A protein and the small-molecule ligand that binds it are described below.
Small molecule (SMILES): Nc1cc(-c2ccc3ccn(Cc4ccc(CN5CCCCC5)cc4)c3c2)n[nH]1

Binding-site contacts:
Ligand atom C13 contacts residue TYR113 of chain 1.A at 3.4 Å (hydrophobic).
Ligand atom C13 contacts residue ASN141 of chain 1.A at 3.8 Å.
Ligand atom C11 contacts residue THR86 of chain 1.A at 3.6 Å.
Ligand atom C28 contacts residue ARG156 of chain 1.B at 3.8 Å.
Ligand atom C29 contacts residue PRO87 of chain 1.A at 3.5 Å (hydrophobic).
Ligand atom C07 contacts residue LEU140 of chain 1.A at 3.7 Å (hydrophobic).
Ligand atom C10 contacts residue PRO85 of chain 1.A at 3.2 Å (hydrophobic).
Ligand atom C27 contacts residue GLU114 of chain 1.A at 3.8 Å.
Ligand atom C02 contacts residue TYR138 of chain 1.A at 3.7 Å (hydrophobic).
Ligand atom C10 contacts residue GLY143 of chain 1.A at 3.4 Å.
Ligand atom N01 contacts residue ILE135 of chain 1.A at 3.1 Å (h-bond).
Ligand atom N03 contacts residue TYR138 of chain 1.A at 2.7 Å (h-bond).
Ligand atom C08 contacts residue GLY142 of chain 1.A at 3.6 Å.
Ligand atom C12 contacts residue GLY111 of chain 1.A at 3.3 Å.
Ligand atom C13 contacts residue ARG112 of chain 1.A at 3.6 Å.
Ligand atom C12 contacts residue GLY142 of chain 1.A at 3.7 Å.
Ligand atom C15 contacts residue TYR113 of chain 1.A at 3.6 Å (hydrophobic).
Ligand atom N01 contacts residue SER134 of chain 1.A at 3.0 Å (h-bond).
Ligand atom C15 contacts residue ASN141 of chain 1.A at 3.5 Å.
Ligand atom N14 contacts residue GLY142 of chain 1.A at 3.7 Å.
Ligand atom C22 contacts residue GLU182 of chain 1.B at 3.5 Å.
Ligand atom C09 contacts residue GLY143 of chain 1.A at 3.7 Å.
Ligand atom C29 contacts residue THR86 of chain 1.A at 3.5 Å.
Ligand atom C12 contacts residue ARG112 of chain 1.A at 3.6 Å.
Ligand atom N21 contacts residue GLU182 of chain 1.B at 3.7 Å.
Ligand atom C06 contacts residue PRO87 of chain 1.A at 3.5 Å (hydrophobic).
Ligand atom C15 contacts residue LEU140 of chain 1.A at 3.2 Å (hydrophobic).
Ligand atom C20 contacts residue GLU114 of chain 1.A at 3.6 Å.
Ligand atom C24 contacts residue GLU182 of chain 1.B at 3.7 Å.
Ligand atom N03 contacts residue LEU140 of chain 1.A at 3.5 Å (h-bond).
Ligand atom N04 contacts residue TYR138 of chain 1.A at 3.7 Å.
Ligand atom N01 contacts residue GLY136 of chain 1.A at 3.2 Å (h-bond).
Ligand atom N14 contacts residue ASN141 of chain 1.A at 3.7 Å.
Ligand atom C05 contacts residue PRO87 of chain 1.A at 3.6 Å (hydrophobic).
Ligand atom C09 contacts residue GLY142 of chain 1.A at 3.6 Å.
Ligand atom N04 contacts residue LEU140 of chain 1.A at 2.9 Å (h-bond).
Ligand atom C13 contacts residue GLY142 of chain 1.A at 3.8 Å.
Ligand atom C07 contacts residue PRO87 of chain 1.A at 3.6 Å (hydrophobic).
Ligand atom C11 contacts residue PRO85 of chain 1.A at 3.5 Å (hydrophobic).
Ligand atom C10 contacts residue GLY142 of chain 1.A at 3.7 Å.

Sequence of chain 1.B:
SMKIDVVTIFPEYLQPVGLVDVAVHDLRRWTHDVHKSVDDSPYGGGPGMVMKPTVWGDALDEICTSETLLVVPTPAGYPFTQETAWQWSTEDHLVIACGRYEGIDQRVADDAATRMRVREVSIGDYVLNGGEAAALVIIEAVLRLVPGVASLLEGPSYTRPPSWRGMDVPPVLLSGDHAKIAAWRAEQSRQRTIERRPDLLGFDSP

Sequence of chain 1.A:
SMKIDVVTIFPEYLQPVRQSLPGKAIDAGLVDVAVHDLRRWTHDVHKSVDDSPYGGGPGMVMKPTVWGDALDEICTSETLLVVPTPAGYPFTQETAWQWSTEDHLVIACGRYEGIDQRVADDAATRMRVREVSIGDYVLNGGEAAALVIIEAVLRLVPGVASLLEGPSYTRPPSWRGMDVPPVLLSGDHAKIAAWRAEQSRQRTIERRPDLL